Sequence of chain 1.A:
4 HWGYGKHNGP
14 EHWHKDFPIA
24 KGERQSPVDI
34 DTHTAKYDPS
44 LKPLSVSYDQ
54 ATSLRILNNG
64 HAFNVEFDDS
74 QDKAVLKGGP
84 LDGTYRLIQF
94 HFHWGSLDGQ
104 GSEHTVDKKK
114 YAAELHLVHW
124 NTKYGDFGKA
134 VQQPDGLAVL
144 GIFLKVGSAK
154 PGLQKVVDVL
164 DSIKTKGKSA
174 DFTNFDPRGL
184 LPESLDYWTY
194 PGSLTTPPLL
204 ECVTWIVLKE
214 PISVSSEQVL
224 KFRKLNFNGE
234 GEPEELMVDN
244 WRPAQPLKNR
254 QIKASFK

Binding-site contacts:
Ligand atom C9 contacts residue TRP5 of chain 1.A at 4.4 Å (hydrophobic).
Ligand atom C10 contacts residue ASN11 of chain 1.A at 3.8 Å.
Ligand atom O5 contacts residue LYS18 of chain 1.A at 4.1 Å.
Ligand atom S1 contacts residue ASP19 of chain 1.A at 3.5 Å (salt-bridge).
Ligand atom C10 contacts residue HIS15 of chain 1.A at 4.0 Å.
Ligand atom C8 contacts residue HIS4 of chain 1.A at 4.0 Å.
Ligand atom O1 contacts residue HIS10 of chain 1.A at 3.8 Å.
Ligand atom C8 contacts residue ASP19 of chain 1.A at 3.5 Å.
Ligand atom C3 contacts residue ASN11 of chain 1.A at 4.0 Å.
Ligand atom C9 contacts residue HIS4 of chain 1.A at 4.3 Å.
Ligand atom O6 contacts residue HIS10 of chain 1.A at 4.1 Å.
Ligand atom C contacts residue HIS10 of chain 1.A at 3.7 Å.
Ligand atom O5 contacts residue ASP19 of chain 1.A at 2.8 Å (salt-bridge).
Ligand atom O4 contacts residue ASP19 of chain 1.A at 3.5 Å (salt-bridge).
Ligand atom S1 contacts residue TRP5 of chain 1.A at 4.0 Å.
Ligand atom O4 contacts residue PHE20 of chain 1.A at 3.8 Å.
Ligand atom O5 contacts residue HIS15 of chain 1.A at 2.9 Å (h-bond).
Ligand atom O5 contacts residue TRP16 of chain 1.A at 3.7 Å.
Ligand atom C11 contacts residue ASN11 of chain 1.A at 3.8 Å.
Ligand atom N contacts residue TRP5 of chain 1.A at 3.4 Å.
Ligand atom O3 contacts residue ASN11 of chain 1.A at 3.2 Å.
Ligand atom N contacts residue TRP16 of chain 1.A at 3.2 Å.
Ligand atom C9 contacts residue ASP19 of chain 1.A at 3.8 Å.
Ligand atom C10 contacts residue HIS4 of chain 1.A at 4.4 Å.
Ligand atom N contacts residue HIS15 of chain 1.A at 3.8 Å.
Ligand atom C11 contacts residue HIS10 of chain 1.A at 3.5 Å.
Ligand atom S1 contacts residue HIS15 of chain 1.A at 3.9 Å.
Ligand atom S1 contacts residue TRP16 of chain 1.A at 4.3 Å.
Ligand atom C4 contacts residue ASN11 of chain 1.A at 4.1 Å.
Ligand atom O2 contacts residue ASN11 of chain 1.A at 3.7 Å.
Ligand atom C2 contacts residue HIS10 of chain 1.A at 3.9 Å.
Ligand atom C1 contacts residue HIS10 of chain 1.A at 3.1 Å.
Ligand atom C3 contacts residue HIS10 of chain 1.A at 4.2 Å.
Ligand atom O3 contacts residue HIS4 of chain 1.A at 3.0 Å (h-bond).
Ligand atom C4 contacts residue HIS4 of chain 1.A at 4.4 Å.
Ligand atom O4 contacts residue TRP5 of chain 1.A at 3.5 Å.
Ligand atom N contacts residue ASN11 of chain 1.A at 3.6 Å.
Ligand atom C10 contacts residue HIS10 of chain 1.A at 4.0 Å.
Ligand atom C7 contacts residue HIS4 of chain 1.A at 3.8 Å.
Ligand atom C5 contacts residue HIS10 of chain 1.A at 3.8 Å.

This small molecule binds to this protein.
Small molecule (SMILES): NS(=O)(=O)c1ccc(S[C@@H]2O[C@H](CO)[C@@H](O)[C@H](O)[C@H]2O)cc1